Sequence of chain 1.A:
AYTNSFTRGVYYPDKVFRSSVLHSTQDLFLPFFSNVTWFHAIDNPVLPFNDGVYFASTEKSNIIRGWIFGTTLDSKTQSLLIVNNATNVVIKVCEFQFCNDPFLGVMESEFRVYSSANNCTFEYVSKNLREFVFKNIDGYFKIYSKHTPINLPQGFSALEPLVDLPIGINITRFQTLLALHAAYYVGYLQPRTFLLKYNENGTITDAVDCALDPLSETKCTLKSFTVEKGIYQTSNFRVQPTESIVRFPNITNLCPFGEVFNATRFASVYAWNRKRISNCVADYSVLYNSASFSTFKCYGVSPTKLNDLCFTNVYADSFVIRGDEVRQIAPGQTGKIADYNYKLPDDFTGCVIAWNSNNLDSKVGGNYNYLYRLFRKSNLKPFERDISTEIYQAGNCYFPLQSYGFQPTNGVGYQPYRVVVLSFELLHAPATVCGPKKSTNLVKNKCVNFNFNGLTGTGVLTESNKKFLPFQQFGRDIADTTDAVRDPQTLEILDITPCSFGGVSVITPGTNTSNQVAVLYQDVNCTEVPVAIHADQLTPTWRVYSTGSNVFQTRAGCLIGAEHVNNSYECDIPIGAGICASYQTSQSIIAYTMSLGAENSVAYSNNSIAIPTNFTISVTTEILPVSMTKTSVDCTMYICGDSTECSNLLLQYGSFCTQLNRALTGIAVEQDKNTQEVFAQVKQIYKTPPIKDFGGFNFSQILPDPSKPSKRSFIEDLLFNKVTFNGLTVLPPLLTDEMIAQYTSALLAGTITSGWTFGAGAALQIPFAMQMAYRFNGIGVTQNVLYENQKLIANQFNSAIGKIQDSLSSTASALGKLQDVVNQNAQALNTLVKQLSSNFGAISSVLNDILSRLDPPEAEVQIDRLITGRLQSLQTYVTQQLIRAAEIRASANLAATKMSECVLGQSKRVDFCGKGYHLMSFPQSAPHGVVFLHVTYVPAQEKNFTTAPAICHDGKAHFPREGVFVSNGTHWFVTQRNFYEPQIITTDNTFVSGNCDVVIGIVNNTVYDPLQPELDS

Sequence of chain 1.C:
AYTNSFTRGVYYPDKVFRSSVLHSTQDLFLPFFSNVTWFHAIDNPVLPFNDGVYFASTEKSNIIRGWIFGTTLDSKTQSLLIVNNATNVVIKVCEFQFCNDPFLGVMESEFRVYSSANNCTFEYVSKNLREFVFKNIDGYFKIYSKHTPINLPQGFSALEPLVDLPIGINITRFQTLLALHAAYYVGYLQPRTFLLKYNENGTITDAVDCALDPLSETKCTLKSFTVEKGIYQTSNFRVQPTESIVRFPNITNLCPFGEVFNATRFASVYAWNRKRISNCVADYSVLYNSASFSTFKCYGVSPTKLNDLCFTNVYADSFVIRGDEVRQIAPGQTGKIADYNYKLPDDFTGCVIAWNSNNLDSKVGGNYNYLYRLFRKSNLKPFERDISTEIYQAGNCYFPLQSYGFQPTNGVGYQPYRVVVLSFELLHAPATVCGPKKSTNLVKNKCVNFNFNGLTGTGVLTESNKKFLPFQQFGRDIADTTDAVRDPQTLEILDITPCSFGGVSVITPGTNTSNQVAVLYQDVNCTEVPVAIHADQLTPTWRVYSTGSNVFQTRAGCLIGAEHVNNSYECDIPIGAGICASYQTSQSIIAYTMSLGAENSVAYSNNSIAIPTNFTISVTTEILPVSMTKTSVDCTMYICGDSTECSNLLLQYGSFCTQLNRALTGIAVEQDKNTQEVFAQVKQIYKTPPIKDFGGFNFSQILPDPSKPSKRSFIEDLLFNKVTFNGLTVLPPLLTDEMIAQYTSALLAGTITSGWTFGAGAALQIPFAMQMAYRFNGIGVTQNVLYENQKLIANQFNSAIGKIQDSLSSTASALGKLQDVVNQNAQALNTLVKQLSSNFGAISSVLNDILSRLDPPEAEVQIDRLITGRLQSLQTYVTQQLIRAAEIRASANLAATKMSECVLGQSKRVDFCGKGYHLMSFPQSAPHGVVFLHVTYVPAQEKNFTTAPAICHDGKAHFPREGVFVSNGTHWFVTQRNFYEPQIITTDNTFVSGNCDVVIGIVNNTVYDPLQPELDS

A small-molecule ligand and the protein it binds are described below.
Small molecule (SMILES): CC(=O)N[C@@H]1[C@@H](O)[C@H](O)[C@@H](CO)O[C@H]1O

Binding-site contacts:
Ligand atom C1 contacts residue GLN881 of chain 1.A at 4.2 Å.
Ligand atom C8 contacts residue GLU1058 of chain 1.C at 3.4 Å.
Ligand atom O7 contacts residue ASN1060 of chain 1.C at 4.3 Å.
Ligand atom O5 contacts residue ASN1060 of chain 1.C at 2.3 Å (h-bond).
Ligand atom C3 contacts residue ASN1060 of chain 1.C at 3.8 Å.
Ligand atom C2 contacts residue ASN1060 of chain 1.C at 2.5 Å.
Ligand atom C5 contacts residue ALA692 of chain 1.C at 3.8 Å (hydrophobic).
Ligand atom C7 contacts residue ASN1060 of chain 1.C at 3.5 Å.
Ligand atom C8 contacts residue LYS1059 of chain 1.C at 4.2 Å.
Ligand atom O4 contacts residue ALA692 of chain 1.C at 4.4 Å.
Ligand atom C6 contacts residue ALA692 of chain 1.C at 4.4 Å (hydrophobic).
Ligand atom O5 contacts residue ALA692 of chain 1.C at 4.5 Å.
Ligand atom N2 contacts residue ASN1060 of chain 1.C at 2.8 Å (h-bond).
Ligand atom C4 contacts residue ALA692 of chain 1.C at 4.5 Å (hydrophobic).
Ligand atom C1 contacts residue ASN1060 of chain 1.C at 1.4 Å.
Ligand atom C5 contacts residue ASN1060 of chain 1.C at 3.6 Å.
Ligand atom C8 contacts residue ASN1060 of chain 1.C at 3.8 Å.
Ligand atom C4 contacts residue ASN1060 of chain 1.C at 4.2 Å.